Binding-site contacts:
Ligand atom O2' contacts residue TYR142 of chain 1.B at 3.5 Å.
Ligand atom O4' contacts residue SER81 of chain 1.B at 3.6 Å.
Ligand atom O6 contacts residue ASP143 of chain 1.B at 3.7 Å.
Ligand atom O3P contacts residue ASP65 of chain 1.B at 2.6 Å (salt-bridge).
Ligand atom C6 contacts residue PHE140 of chain 1.B at 3.7 Å (hydrophobic).
Ligand atom O6 contacts residue LYS163 of chain 1.B at 3.1 Å (salt-bridge).
Ligand atom O3P contacts residue GLU64 of chain 1.B at 3.7 Å.
Ligand atom O6 contacts residue HIS168 of chain 1.B at 3.3 Å.
Ligand atom O1P contacts residue ARG169 of chain 1.B at 3.1 Å (salt-bridge).
Ligand atom C6 contacts residue ASP143 of chain 1.B at 3.6 Å.
Ligand atom C3' contacts residue SER82 of chain 1.B at 3.4 Å.
Ligand atom C4' contacts residue SER82 of chain 1.B at 3.2 Å.
Ligand atom C4 contacts residue PHE140 of chain 1.B at 3.7 Å (hydrophobic).
Ligand atom C5' contacts residue SER82 of chain 1.B at 3.2 Å.
Ligand atom O3P contacts residue LYS12 of chain 1.B at 3.4 Å (salt-bridge).
Ligand atom N1 contacts residue PHE140 of chain 1.B at 3.5 Å (h-bond).
Ligand atom C5 contacts residue PHE140 of chain 1.B at 3.8 Å (hydrophobic).
Ligand atom N7 contacts residue SER66 of chain 1.B at 3.7 Å.
Ligand atom P contacts residue LYS12 of chain 1.B at 3.4 Å.
Ligand atom C2 contacts residue TYR142 of chain 1.B at 3.2 Å (hydrophobic).
Ligand atom C4 contacts residue PHE107 of chain 1.B at 3.5 Å (hydrophobic).
Ligand atom C8 contacts residue SER66 of chain 1.B at 3.0 Å.
Ligand atom O2P contacts residue LYS12 of chain 1.B at 2.8 Å (salt-bridge).
Ligand atom N3 contacts residue TYR142 of chain 1.B at 3.6 Å (h-bond).
Ligand atom O4' contacts residue SER66 of chain 1.B at 3.5 Å (h-bond).
Ligand atom N1 contacts residue ASP143 of chain 1.B at 2.6 Å (salt-bridge).
Ligand atom N3 contacts residue PHE140 of chain 1.B at 3.7 Å.
Ligand atom C2 contacts residue ASP143 of chain 1.B at 3.4 Å.
Ligand atom C5' contacts residue SER66 of chain 1.B at 3.5 Å.
Ligand atom P contacts residue GLU64 of chain 1.B at 3.7 Å.
Ligand atom C2 contacts residue PHE140 of chain 1.B at 3.1 Å (hydrophobic).
Ligand atom P contacts residue SER66 of chain 1.B at 3.4 Å.
Ligand atom O1P contacts residue LYS12 of chain 1.B at 3.6 Å.
Ligand atom O5' contacts residue SER66 of chain 1.B at 3.3 Å (h-bond).
Ligand atom O1P contacts residue GLU64 of chain 1.B at 2.9 Å (salt-bridge).
Ligand atom N7 contacts residue HIS168 of chain 1.B at 3.0 Å (h-bond).
Ligand atom O1P contacts residue SER66 of chain 1.B at 2.4 Å (h-bond).
Ligand atom O3P contacts residue SER66 of chain 1.B at 3.2 Å (h-bond).
Ligand atom C5 contacts residue PHE107 of chain 1.B at 3.6 Å (hydrophobic).
Ligand atom O3' contacts residue SER82 of chain 1.B at 2.5 Å (h-bond).

Sequence of chain 1.B:
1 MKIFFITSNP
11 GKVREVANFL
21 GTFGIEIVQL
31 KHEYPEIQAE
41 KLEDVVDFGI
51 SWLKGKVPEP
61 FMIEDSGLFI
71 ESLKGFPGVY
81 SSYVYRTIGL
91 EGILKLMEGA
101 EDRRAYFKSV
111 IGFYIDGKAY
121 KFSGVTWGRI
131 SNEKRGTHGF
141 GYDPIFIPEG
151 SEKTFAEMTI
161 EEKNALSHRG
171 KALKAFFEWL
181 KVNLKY

This protein binds this small molecule.
Small molecule (SMILES): O=c1[nH]cnc2c1ncn2[C@@H]1O[C@H](COP(=O)(O)O)[C@@H](O)[C@H]1O